A protein and the small-molecule ligand that binds it are described below.
Small molecule (SMILES): Cc1cc2oc(=O)n(CCC(=O)O)c2cc1Cl

Sequence of chain 1.A:
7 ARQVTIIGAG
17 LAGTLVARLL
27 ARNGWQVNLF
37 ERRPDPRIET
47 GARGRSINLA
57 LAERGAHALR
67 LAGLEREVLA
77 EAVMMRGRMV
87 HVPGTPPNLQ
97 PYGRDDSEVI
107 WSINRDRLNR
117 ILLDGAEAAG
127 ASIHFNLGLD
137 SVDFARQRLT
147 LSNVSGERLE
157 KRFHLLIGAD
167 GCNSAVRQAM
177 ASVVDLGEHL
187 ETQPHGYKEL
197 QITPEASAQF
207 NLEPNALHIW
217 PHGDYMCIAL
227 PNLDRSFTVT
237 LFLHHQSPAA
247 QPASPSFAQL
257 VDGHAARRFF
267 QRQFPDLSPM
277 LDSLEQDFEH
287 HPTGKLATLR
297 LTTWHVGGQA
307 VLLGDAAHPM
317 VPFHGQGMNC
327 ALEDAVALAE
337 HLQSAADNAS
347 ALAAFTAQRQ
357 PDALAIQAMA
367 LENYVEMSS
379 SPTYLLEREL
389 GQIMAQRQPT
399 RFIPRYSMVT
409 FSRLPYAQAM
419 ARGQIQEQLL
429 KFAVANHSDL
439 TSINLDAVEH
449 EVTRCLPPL

Binding-site contacts:
Ligand atom C1 contacts residue PRO318 of chain 1.A at 3.4 Å (hydrophobic).
Ligand atom C1 contacts residue ILE224 of chain 1.A at 3.6 Å (hydrophobic).
Ligand atom C5 contacts residue ASN369 of chain 1.A at 3.6 Å.
Ligand atom C contacts residue FAD1 of chain 1.C at 3.5 Å.
Ligand atom C9 contacts residue PHE319 of chain 1.A at 3.3 Å (hydrophobic).
Ligand atom O1 contacts residue TYR404 of chain 1.A at 2.8 Å (h-bond).
Ligand atom C9 contacts residue PRO318 of chain 1.A at 3.8 Å (hydrophobic).
Ligand atom C contacts residue PRO318 of chain 1.A at 3.7 Å (hydrophobic).
Ligand atom CL contacts residue PHE319 of chain 1.A at 3.8 Å.
Ligand atom CL contacts residue PRO318 of chain 1.A at 3.5 Å.
Ligand atom O2 contacts residue ILE215 of chain 1.A at 3.8 Å.
Ligand atom O3 contacts residue ASN369 of chain 1.A at 3.2 Å (h-bond).
Ligand atom C6 contacts residue TYR98 of chain 1.A at 3.4 Å (hydrophobic).
Ligand atom O contacts residue LEU213 of chain 1.A at 3.8 Å.
Ligand atom C5 contacts residue PHE319 of chain 1.A at 3.8 Å (hydrophobic).
Ligand atom C7 contacts residue ARG84 of chain 1.A at 3.4 Å.
Ligand atom C3 contacts residue GLY321 of chain 1.A at 3.4 Å.
Ligand atom C7 contacts residue TYR98 of chain 1.A at 3.5 Å (hydrophobic).
Ligand atom C2 contacts residue GLY321 of chain 1.A at 3.6 Å.
Ligand atom O1 contacts residue ILE106 of chain 1.A at 3.5 Å.
Ligand atom O2 contacts residue ARG84 of chain 1.A at 2.8 Å (salt-bridge).
Ligand atom C9 contacts residue MET373 of chain 1.A at 3.6 Å (hydrophobic).
Ligand atom O1 contacts residue HIS320 of chain 1.A at 3.5 Å (h-bond).
Ligand atom N contacts residue HIS320 of chain 1.A at 3.7 Å.
Ligand atom C10 contacts residue ILE224 of chain 1.A at 3.7 Å (hydrophobic).
Ligand atom C8 contacts residue GLY321 of chain 1.A at 3.7 Å.
Ligand atom O3 contacts residue GOL1 of chain 1.G at 3.8 Å.
Ligand atom CL contacts residue PHE238 of chain 1.A at 3.7 Å.
Ligand atom C4 contacts residue HIS320 of chain 1.A at 3.4 Å.
Ligand atom O3 contacts residue ARG84 of chain 1.A at 2.8 Å (salt-bridge).
Ligand atom O contacts residue ALA56 of chain 1.A at 3.5 Å.
Ligand atom CL contacts residue ILE224 of chain 1.A at 3.6 Å.
Ligand atom C contacts residue ILE224 of chain 1.A at 3.4 Å (hydrophobic).
Ligand atom C2 contacts residue FAD1 of chain 1.C at 3.3 Å.
Ligand atom O3 contacts residue MET373 of chain 1.A at 3.6 Å.
Ligand atom O contacts residue GLY321 of chain 1.A at 3.4 Å.
Ligand atom C10 contacts residue PRO318 of chain 1.A at 3.3 Å (hydrophobic).
Ligand atom C8 contacts residue HIS320 of chain 1.A at 3.9 Å.
Ligand atom O2 contacts residue TYR98 of chain 1.A at 2.7 Å (h-bond).
Ligand atom O contacts residue HIS320 of chain 1.A at 3.8 Å.